Binding-site contacts:
Ligand atom O1 contacts residue THR176 of chain 5.A at 3.3 Å (h-bond).
Ligand atom C3 contacts residue GLY174 of chain 5.A at 3.8 Å.
Ligand atom O4 contacts residue 3GR1 of chain 5.D at 3.6 Å.
Ligand atom O4 contacts residue PHE172 of chain 5.A at 3.9 Å.
Ligand atom O4 contacts residue PHE216 of chain 5.A at 3.4 Å.
Ligand atom C2 contacts residue MET149 of chain 5.A at 3.8 Å (hydrophobic).
Ligand atom O1 contacts residue MG1 of chain 5.J at 2.0 Å.
Ligand atom C2 contacts residue GLY174 of chain 5.A at 3.6 Å.
Ligand atom O4 contacts residue MET149 of chain 5.A at 3.6 Å.
Ligand atom O1 contacts residue GLU151 of chain 5.A at 3.0 Å (salt-bridge).
Ligand atom O3 contacts residue GLU151 of chain 5.A at 3.3 Å (salt-bridge).
Ligand atom C1 contacts residue PRO175 of chain 5.A at 3.8 Å (hydrophobic).
Ligand atom O3 contacts residue ARG75 of chain 5.A at 2.6 Å (salt-bridge).
Ligand atom C2 contacts residue GLU151 of chain 5.A at 3.8 Å.
Ligand atom C1 contacts residue GLU151 of chain 5.A at 3.8 Å.
Ligand atom C3 contacts residue ARG75 of chain 5.A at 3.9 Å.
Ligand atom C1 contacts residue GLY174 of chain 5.A at 3.4 Å.
Ligand atom C3 contacts residue MET149 of chain 5.A at 4.0 Å (hydrophobic).
Ligand atom C3 contacts residue 3GR1 of chain 5.D at 3.2 Å.
Ligand atom O3 contacts residue MET149 of chain 5.A at 3.5 Å.
Ligand atom O2 contacts residue THR176 of chain 5.A at 2.6 Å (h-bond).
Ligand atom C3 contacts residue PHE216 of chain 5.A at 3.4 Å (hydrophobic).
Ligand atom O2 contacts residue 3GR1 of chain 5.D at 3.5 Å.
Ligand atom C1 contacts residue THR176 of chain 5.A at 3.2 Å.
Ligand atom O4 contacts residue ARG75 of chain 5.A at 3.1 Å (salt-bridge).
Ligand atom C1 contacts residue ASP177 of chain 5.A at 3.8 Å.
Ligand atom C2 contacts residue MG1 of chain 5.J at 2.8 Å.
Ligand atom C2 contacts residue ARG75 of chain 5.A at 3.6 Å.
Ligand atom O1 contacts residue ASP177 of chain 5.A at 2.9 Å (salt-bridge).
Ligand atom C1 contacts residue MG1 of chain 5.J at 2.8 Å.
Ligand atom C1 contacts residue 3GR1 of chain 5.D at 3.4 Å.
Ligand atom O4 contacts residue TRP24 of chain 5.A at 3.5 Å.
Ligand atom O1 contacts residue 3GR1 of chain 5.D at 3.9 Å.
Ligand atom O2 contacts residue PRO175 of chain 5.A at 3.3 Å (h-bond).
Ligand atom O1 contacts residue GLY174 of chain 5.A at 3.7 Å.
Ligand atom O2 contacts residue ASP177 of chain 5.A at 3.8 Å.
Ligand atom O2 contacts residue GLY174 of chain 5.A at 3.4 Å.
Ligand atom O3 contacts residue MG1 of chain 5.J at 2.1 Å.
Ligand atom C2 contacts residue 3GR1 of chain 5.D at 2.8 Å.
Ligand atom O3 contacts residue 3GR1 of chain 5.D at 2.8 Å (h-bond).

A protein and the small-molecule ligand that binds it are described below.
Small molecule (SMILES): O=C(O)C(=O)CO

Sequence of chain 4.A:
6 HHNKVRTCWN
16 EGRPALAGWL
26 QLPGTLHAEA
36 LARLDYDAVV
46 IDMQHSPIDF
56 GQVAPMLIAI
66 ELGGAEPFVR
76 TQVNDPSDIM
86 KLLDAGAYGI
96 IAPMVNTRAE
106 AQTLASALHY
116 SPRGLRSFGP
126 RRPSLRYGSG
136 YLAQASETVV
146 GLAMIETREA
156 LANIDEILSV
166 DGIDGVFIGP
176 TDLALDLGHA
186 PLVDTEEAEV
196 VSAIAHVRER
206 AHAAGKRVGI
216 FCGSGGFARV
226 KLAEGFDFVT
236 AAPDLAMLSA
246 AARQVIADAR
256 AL

Sequence of chain 5.A:
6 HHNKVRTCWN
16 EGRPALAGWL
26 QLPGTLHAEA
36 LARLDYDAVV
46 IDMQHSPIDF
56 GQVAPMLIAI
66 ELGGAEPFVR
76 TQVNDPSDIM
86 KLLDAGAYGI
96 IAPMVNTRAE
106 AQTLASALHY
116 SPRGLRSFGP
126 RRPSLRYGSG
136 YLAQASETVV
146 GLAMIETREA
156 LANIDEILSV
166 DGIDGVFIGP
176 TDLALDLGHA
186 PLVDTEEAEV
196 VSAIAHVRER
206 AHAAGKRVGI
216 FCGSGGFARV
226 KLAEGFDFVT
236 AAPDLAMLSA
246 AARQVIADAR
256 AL